Sequence of chain 18.E:
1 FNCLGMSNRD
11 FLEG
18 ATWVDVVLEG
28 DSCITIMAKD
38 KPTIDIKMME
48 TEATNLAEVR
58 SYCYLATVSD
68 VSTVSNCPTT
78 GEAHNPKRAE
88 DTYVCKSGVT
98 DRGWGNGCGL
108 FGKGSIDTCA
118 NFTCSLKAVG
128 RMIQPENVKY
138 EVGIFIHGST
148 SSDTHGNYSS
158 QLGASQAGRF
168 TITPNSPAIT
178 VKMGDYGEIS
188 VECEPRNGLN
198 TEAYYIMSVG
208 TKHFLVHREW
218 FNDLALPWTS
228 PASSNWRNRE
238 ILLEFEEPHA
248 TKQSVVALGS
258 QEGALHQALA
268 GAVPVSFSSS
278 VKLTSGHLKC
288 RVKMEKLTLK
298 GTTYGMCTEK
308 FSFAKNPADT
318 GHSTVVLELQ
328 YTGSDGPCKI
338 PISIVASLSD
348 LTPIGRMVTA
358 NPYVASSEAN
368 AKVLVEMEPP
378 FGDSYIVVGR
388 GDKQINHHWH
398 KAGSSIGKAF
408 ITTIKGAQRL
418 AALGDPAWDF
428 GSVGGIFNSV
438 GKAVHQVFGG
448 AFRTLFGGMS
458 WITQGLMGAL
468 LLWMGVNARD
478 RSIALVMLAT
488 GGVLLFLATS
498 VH

Binding-site contacts:
Ligand atom C4 contacts residue ASN154 of chain 18.E at 4.2 Å.
Ligand atom C1 contacts residue SER156 of chain 18.E at 4.0 Å.
Ligand atom C3 contacts residue ASN154 of chain 18.E at 3.8 Å.
Ligand atom O5 contacts residue SER157 of chain 18.E at 4.0 Å.
Ligand atom C8 contacts residue ASN154 of chain 18.E at 3.7 Å.
Ligand atom O7 contacts residue ASN154 of chain 18.E at 3.5 Å (h-bond).
Ligand atom O6 contacts residue SER157 of chain 18.E at 4.2 Å.
Ligand atom C1 contacts residue SER157 of chain 18.E at 4.3 Å.
Ligand atom C1 contacts residue ASN154 of chain 18.E at 1.4 Å.
Ligand atom N2 contacts residue ASN154 of chain 18.E at 2.8 Å (h-bond).
Ligand atom C2 contacts residue ASN154 of chain 18.E at 2.5 Å.
Ligand atom C5 contacts residue ASN154 of chain 18.E at 3.6 Å.
Ligand atom C7 contacts residue ASN154 of chain 18.E at 3.3 Å.
Ligand atom O5 contacts residue ASN154 of chain 18.E at 2.4 Å (h-bond).

A small-molecule ligand and the protein it binds are described below.
Small molecule (SMILES): CC(=O)N[C@@H]1[C@@H](O)[C@H](O)[C@@H](CO)O[C@H]1O